This protein binds this small molecule.
Small molecule (SMILES): CO[C@H]1[C@@H](O)[C@H](O)[C@H](OC[C@@]23C[C@@H]4[C@H](C)CC[C@H]4[C@@]4(C=O)C[C@@H]2CC(C(C)C)[C@@]34C(=O)O)O[C@@H]1C

Sequence of chain 1.DC:
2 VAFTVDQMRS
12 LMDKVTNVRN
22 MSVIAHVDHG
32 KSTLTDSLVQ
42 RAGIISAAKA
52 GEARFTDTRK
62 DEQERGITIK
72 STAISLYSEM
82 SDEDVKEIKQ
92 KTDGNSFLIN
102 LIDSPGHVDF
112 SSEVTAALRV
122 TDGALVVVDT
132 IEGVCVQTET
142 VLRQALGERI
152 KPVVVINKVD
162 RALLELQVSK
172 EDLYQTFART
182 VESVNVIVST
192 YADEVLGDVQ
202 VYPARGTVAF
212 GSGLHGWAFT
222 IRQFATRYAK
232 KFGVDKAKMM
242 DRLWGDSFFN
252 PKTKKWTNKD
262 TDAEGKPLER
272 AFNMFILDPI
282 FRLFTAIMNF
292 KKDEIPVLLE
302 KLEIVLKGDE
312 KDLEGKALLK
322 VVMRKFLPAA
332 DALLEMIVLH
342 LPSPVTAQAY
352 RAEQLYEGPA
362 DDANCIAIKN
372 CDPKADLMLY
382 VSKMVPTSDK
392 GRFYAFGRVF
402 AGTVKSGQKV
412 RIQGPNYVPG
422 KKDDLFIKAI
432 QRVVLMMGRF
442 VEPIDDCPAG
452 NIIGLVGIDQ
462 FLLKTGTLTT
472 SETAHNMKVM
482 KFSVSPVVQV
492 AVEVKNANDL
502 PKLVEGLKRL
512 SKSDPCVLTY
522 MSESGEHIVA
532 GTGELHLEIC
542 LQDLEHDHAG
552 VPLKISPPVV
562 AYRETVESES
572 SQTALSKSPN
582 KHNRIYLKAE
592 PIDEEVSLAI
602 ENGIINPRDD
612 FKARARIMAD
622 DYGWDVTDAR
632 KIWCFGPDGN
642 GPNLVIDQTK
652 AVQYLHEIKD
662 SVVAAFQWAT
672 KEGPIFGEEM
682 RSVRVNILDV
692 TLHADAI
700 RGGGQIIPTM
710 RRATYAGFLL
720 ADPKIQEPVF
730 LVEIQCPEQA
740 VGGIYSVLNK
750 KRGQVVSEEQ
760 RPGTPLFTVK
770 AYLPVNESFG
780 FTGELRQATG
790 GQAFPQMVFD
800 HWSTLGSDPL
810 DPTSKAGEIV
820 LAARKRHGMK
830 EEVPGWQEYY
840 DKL

Binding-site contacts:
Ligand atom C10 contacts residue PHE798 of chain 1.DC at 3.5 Å (hydrophobic).
Ligand atom O14 contacts residue GLU524 of chain 1.DC at 2.6 Å (salt-bridge).
Ligand atom C7 contacts residue PHE798 of chain 1.DC at 3.7 Å (hydrophobic).
Ligand atom C18 contacts residue GLU524 of chain 1.DC at 3.9 Å.
Ligand atom C53 contacts residue VAL797 of chain 1.DC at 3.7 Å (hydrophobic).
Ligand atom O15 contacts residue GLU524 of chain 1.DC at 2.9 Å (salt-bridge).
Ligand atom C21 contacts residue SER523 of chain 1.DC at 3.6 Å.
Ligand atom O14 contacts residue TYR521 of chain 1.DC at 3.1 Å.
Ligand atom C7 contacts residue GLU524 of chain 1.DC at 3.7 Å.
Ligand atom C9 contacts residue GLU524 of chain 1.DC at 3.5 Å.
Ligand atom C21 contacts residue VAL560 of chain 1.DC at 3.5 Å (hydrophobic).
Ligand atom C54 contacts residue VAL797 of chain 1.DC at 3.7 Å (hydrophobic).
Ligand atom C56 contacts residue LEU519 of chain 1.DC at 3.5 Å (hydrophobic).
Ligand atom C56 contacts residue TYR521 of chain 1.DC at 3.6 Å (hydrophobic).
Ligand atom C22 contacts residue GLU524 of chain 1.DC at 3.8 Å.
Ligand atom O17 contacts residue PHE729 of chain 1.DC at 3.8 Å.
Ligand atom C21 contacts residue ILE529 of chain 1.DC at 3.6 Å (hydrophobic).
Ligand atom C61 contacts residue LEU519 of chain 1.DC at 3.8 Å (hydrophobic).
Ligand atom C16 contacts residue GLU524 of chain 1.DC at 3.8 Å.
Ligand atom C61 contacts residue TYR521 of chain 1.DC at 3.4 Å (hydrophobic).
Ligand atom O56 contacts residue TYR521 of chain 1.DC at 3.3 Å.
Ligand atom C5 contacts residue GLU524 of chain 1.DC at 3.2 Å.
Ligand atom O57 contacts residue VAL797 of chain 1.DC at 3.7 Å.
Ligand atom O64 contacts residue LEU519 of chain 1.DC at 3.0 Å.
Ligand atom O60 contacts residue MET796 of chain 1.DC at 3.8 Å.
Ligand atom O17 contacts residue PHE798 of chain 1.DC at 3.5 Å.
Ligand atom C53 contacts residue PHE798 of chain 1.DC at 3.2 Å (hydrophobic).
Ligand atom C16 contacts residue PHE798 of chain 1.DC at 3.8 Å (hydrophobic).
Ligand atom O57 contacts residue PHE798 of chain 1.DC at 2.8 Å (h-bond).
Ligand atom C6 contacts residue PHE798 of chain 1.DC at 3.3 Å (hydrophobic).
Ligand atom C12 contacts residue PHE729 of chain 1.DC at 3.7 Å (hydrophobic).
Ligand atom C10 contacts residue VAL774 of chain 1.DC at 3.5 Å (hydrophobic).
Ligand atom C22 contacts residue PHE798 of chain 1.DC at 3.6 Å (hydrophobic).
Ligand atom O19 contacts residue ALA562 of chain 1.DC at 2.8 Å (h-bond).
Ligand atom C8 contacts residue TYR521 of chain 1.DC at 3.6 Å (hydrophobic).
Ligand atom O15 contacts residue SER523 of chain 1.DC at 3.6 Å.
Ligand atom C55 contacts residue LEU519 of chain 1.DC at 3.6 Å (hydrophobic).
Ligand atom O60 contacts residue LEU519 of chain 1.DC at 3.1 Å.
Ligand atom C24 contacts residue GLU524 of chain 1.DC at 3.9 Å.
Ligand atom C25 contacts residue GLU524 of chain 1.DC at 3.4 Å.